This protein binds this small molecule.
Small molecule (SMILES): CC(=O)N[C@@H]1[C@@H](O)[C@H](O)[C@@H](CO)O[C@H]1O

Sequence of chain 1.H:
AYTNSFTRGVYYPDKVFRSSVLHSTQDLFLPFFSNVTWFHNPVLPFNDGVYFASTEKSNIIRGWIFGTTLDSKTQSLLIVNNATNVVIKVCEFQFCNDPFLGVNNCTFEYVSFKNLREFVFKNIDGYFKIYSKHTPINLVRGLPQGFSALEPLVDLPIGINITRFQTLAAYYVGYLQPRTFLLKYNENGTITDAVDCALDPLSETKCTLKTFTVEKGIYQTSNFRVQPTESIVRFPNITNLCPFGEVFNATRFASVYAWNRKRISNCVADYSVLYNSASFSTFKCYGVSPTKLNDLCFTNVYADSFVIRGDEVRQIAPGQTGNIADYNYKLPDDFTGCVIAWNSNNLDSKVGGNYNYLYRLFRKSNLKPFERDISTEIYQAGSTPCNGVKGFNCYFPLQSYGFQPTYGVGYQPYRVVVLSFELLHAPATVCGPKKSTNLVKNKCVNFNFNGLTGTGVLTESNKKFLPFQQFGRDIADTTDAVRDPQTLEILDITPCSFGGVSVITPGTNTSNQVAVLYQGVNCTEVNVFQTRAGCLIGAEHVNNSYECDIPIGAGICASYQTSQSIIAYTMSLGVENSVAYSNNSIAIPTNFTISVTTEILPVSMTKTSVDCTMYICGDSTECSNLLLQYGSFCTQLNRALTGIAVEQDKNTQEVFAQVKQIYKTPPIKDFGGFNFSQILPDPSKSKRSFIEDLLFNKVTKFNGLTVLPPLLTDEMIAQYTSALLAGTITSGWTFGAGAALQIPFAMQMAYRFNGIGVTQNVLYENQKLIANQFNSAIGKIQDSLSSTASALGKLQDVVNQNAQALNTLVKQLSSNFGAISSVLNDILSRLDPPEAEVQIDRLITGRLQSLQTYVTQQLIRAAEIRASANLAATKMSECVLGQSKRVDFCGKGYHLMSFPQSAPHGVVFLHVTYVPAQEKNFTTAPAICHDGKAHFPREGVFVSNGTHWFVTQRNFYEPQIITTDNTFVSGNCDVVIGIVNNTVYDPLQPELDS

Binding-site contacts:
Ligand atom C4 contacts residue ASN691 of chain 1.H at 4.2 Å.
Ligand atom C3 contacts residue ASN691 of chain 1.H at 3.8 Å.
Ligand atom O5 contacts residue ASN691 of chain 1.H at 2.4 Å (h-bond).
Ligand atom C7 contacts residue ASN692 of chain 1.H at 4.4 Å.
Ligand atom C2 contacts residue ASN691 of chain 1.H at 2.5 Å.
Ligand atom N2 contacts residue ASN691 of chain 1.H at 2.9 Å (h-bond).
Ligand atom C1 contacts residue ASP778 of chain 1.I at 4.0 Å.
Ligand atom C5 contacts residue ASN691 of chain 1.H at 3.6 Å.
Ligand atom N2 contacts residue ASN692 of chain 1.H at 3.7 Å.
Ligand atom C8 contacts residue GLY1113 of chain 1.H at 4.0 Å.
Ligand atom C1 contacts residue ASN692 of chain 1.H at 4.3 Å.
Ligand atom C7 contacts residue ASN691 of chain 1.H at 3.2 Å.
Ligand atom C8 contacts residue ASN692 of chain 1.H at 4.2 Å.
Ligand atom O7 contacts residue ASN691 of chain 1.H at 3.3 Å (h-bond).
Ligand atom C8 contacts residue ASN691 of chain 1.H at 3.6 Å.
Ligand atom C1 contacts residue ASN691 of chain 1.H at 1.4 Å.
Ligand atom C2 contacts residue ASN692 of chain 1.H at 4.4 Å.
Ligand atom O5 contacts residue ASP778 of chain 1.I at 3.5 Å (salt-bridge).

Sequence of chain 1.I:
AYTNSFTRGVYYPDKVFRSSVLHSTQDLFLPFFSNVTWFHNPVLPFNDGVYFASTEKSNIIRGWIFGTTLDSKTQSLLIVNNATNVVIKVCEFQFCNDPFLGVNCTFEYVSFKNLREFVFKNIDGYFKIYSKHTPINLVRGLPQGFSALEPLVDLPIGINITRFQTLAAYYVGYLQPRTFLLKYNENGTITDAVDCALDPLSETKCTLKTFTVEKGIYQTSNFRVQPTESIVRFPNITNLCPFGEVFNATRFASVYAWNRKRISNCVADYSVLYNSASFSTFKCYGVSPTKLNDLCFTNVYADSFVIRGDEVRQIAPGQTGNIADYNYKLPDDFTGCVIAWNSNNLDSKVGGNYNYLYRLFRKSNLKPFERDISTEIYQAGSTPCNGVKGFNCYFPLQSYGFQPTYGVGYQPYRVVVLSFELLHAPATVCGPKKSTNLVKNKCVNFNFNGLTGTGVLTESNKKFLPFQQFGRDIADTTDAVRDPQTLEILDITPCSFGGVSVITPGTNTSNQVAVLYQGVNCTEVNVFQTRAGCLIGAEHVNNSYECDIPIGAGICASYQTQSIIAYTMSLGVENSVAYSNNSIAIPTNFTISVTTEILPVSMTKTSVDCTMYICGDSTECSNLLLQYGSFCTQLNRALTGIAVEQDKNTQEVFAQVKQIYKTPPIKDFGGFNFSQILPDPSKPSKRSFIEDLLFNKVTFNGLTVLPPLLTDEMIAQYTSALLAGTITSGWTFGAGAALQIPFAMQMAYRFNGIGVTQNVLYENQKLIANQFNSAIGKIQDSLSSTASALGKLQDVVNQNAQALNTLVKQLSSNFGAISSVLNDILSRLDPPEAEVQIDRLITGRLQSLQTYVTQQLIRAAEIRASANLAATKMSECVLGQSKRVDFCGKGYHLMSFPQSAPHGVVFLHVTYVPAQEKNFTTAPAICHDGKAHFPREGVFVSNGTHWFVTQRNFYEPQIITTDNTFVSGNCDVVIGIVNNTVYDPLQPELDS